Sequence of chain 2.A:
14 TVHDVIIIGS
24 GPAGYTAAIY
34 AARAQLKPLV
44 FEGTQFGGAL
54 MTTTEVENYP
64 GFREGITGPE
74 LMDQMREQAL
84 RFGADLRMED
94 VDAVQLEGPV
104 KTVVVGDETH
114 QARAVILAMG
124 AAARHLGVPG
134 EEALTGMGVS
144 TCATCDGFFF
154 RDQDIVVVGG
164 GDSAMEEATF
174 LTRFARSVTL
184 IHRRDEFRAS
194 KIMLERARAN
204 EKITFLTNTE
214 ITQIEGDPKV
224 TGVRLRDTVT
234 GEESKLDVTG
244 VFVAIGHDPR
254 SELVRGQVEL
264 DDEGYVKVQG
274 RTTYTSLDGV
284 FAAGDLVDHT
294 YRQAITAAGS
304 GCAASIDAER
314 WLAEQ

The small molecule below binds the protein below.
Small molecule (SMILES): Nc1nsc2ncccc12

Binding-site contacts:
Ligand atom N06 contacts residue ILE248 of chain 2.A at 4.1 Å.
Ligand atom C05 contacts residue VAL161 of chain 2.A at 4.1 Å (hydrophobic).
Ligand atom S04 contacts residue ILE214 of chain 2.A at 4.1 Å.
Ligand atom C09 contacts residue ARG186 of chain 2.A at 4.4 Å.
Ligand atom C07 contacts residue ILE248 of chain 2.A at 4.1 Å (hydrophobic).
Ligand atom S04 contacts residue GLU213 of chain 2.A at 3.8 Å.
Ligand atom C10 contacts residue ARG186 of chain 2.A at 4.2 Å.
Ligand atom N01 contacts residue VAL131 of chain 2.A at 3.6 Å.
Ligand atom S04 contacts residue THR212 of chain 2.A at 4.1 Å.
Ligand atom N03 contacts residue ILE214 of chain 2.A at 3.0 Å (h-bond).
Ligand atom N03 contacts residue LEU129 of chain 2.A at 3.9 Å.
Ligand atom N03 contacts residue VAL161 of chain 2.A at 4.1 Å.
Ligand atom C10 contacts residue LEU129 of chain 2.A at 3.6 Å (hydrophobic).
Ligand atom C05 contacts residue LEU129 of chain 2.A at 4.1 Å (hydrophobic).
Ligand atom S04 contacts residue LEU129 of chain 2.A at 4.3 Å.
Ligand atom C08 contacts residue ILE248 of chain 2.A at 4.0 Å (hydrophobic).
Ligand atom N03 contacts residue GLU213 of chain 2.A at 3.4 Å.
Ligand atom S04 contacts residue VAL161 of chain 2.A at 3.4 Å.
Ligand atom C02 contacts residue LEU129 of chain 2.A at 3.6 Å (hydrophobic).
Ligand atom N01 contacts residue ILE214 of chain 2.A at 2.9 Å (h-bond).
Ligand atom C02 contacts residue GLU213 of chain 2.A at 4.0 Å.
Ligand atom S04 contacts residue ARG186 of chain 2.A at 3.5 Å.
Ligand atom C02 contacts residue ILE214 of chain 2.A at 3.8 Å (hydrophobic).
Ligand atom C09 contacts residue LEU129 of chain 2.A at 3.7 Å (hydrophobic).
Ligand atom N01 contacts residue GLU213 of chain 2.A at 4.5 Å.
Ligand atom N01 contacts residue LEU129 of chain 2.A at 3.6 Å.
Ligand atom N06 contacts residue ARG186 of chain 2.A at 3.4 Å.
Ligand atom C07 contacts residue ARG186 of chain 2.A at 3.3 Å.
Ligand atom C08 contacts residue ARG186 of chain 2.A at 3.6 Å.
Ligand atom C05 contacts residue ARG186 of chain 2.A at 3.4 Å.